Sequence of chain 1.V:
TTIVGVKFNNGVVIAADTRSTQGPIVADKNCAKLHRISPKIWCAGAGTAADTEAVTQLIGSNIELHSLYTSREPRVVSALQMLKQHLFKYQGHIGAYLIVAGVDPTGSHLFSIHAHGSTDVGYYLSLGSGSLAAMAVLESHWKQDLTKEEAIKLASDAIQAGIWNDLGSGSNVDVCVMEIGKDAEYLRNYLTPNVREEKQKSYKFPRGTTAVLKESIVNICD

Sequence of chain 1.W:
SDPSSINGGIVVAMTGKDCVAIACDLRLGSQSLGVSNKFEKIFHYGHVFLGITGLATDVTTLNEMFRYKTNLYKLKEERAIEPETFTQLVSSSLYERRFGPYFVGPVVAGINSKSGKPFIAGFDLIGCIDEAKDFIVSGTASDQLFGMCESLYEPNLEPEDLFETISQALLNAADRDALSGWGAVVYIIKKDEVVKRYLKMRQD

Sequence of chain 1.L:
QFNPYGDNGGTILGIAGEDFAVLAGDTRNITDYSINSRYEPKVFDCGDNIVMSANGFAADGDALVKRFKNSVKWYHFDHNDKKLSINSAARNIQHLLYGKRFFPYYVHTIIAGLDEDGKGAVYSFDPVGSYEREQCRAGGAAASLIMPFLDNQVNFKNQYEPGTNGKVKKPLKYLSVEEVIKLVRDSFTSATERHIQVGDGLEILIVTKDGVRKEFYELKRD

Binding-site contacts:
Ligand atom O21 contacts residue ALA46 of chain 1.V at 3.7 Å.
Ligand atom C4 contacts residue CYS31 of chain 1.V at 3.5 Å (hydrophobic).
Ligand atom C9 contacts residue THR1 of chain 1.V at 1.4 Å.
Ligand atom N22 contacts residue THR1 of chain 1.V at 3.7 Å.
Ligand atom C2 contacts residue THR52 of chain 1.V at 3.5 Å.
Ligand atom C23 contacts residue GLY47 of chain 1.V at 3.6 Å.
Ligand atom O13 contacts residue THR21 of chain 1.V at 3.5 Å (h-bond).
Ligand atom C27 contacts residue THR21 of chain 1.V at 3.6 Å.
Ligand atom C38 contacts residue ASP125 of chain 1.W at 3.7 Å.
Ligand atom C12 contacts residue THR1 of chain 1.V at 2.5 Å.
Ligand atom C7 contacts residue GLY47 of chain 1.V at 3.6 Å.
Ligand atom O21 contacts residue MES1 of chain 1.PA at 2.7 Å (h-bond).
Ligand atom O49 contacts residue SER20 of chain 1.V at 3.2 Å (h-bond).
Ligand atom O37 contacts residue GLN22 of chain 1.V at 3.6 Å.
Ligand atom N28 contacts residue ASP125 of chain 1.W at 3.1 Å (salt-bridge).
Ligand atom C1 contacts residue THR52 of chain 1.V at 3.5 Å.
Ligand atom O13 contacts residue GLY168 of chain 1.V at 3.7 Å.
Ligand atom O21 contacts residue GLY47 of chain 1.V at 2.9 Å (h-bond).
Ligand atom C11 contacts residue THR1 of chain 1.V at 2.5 Å.
Ligand atom C7 contacts residue THR1 of chain 1.V at 2.6 Å.
Ligand atom C32 contacts residue LEU126 of chain 1.W at 3.4 Å (hydrophobic).
Ligand atom O13 contacts residue THR1 of chain 1.V at 3.0 Å (h-bond).
Ligand atom C24 contacts residue GLY47 of chain 1.V at 3.5 Å.
Ligand atom C8 contacts residue THR1 of chain 1.V at 2.4 Å.
Ligand atom O39 contacts residue ALA49 of chain 1.V at 3.0 Å (h-bond).
Ligand atom C3 contacts residue GLU53 of chain 1.V at 3.6 Å.
Ligand atom N25 contacts residue THR21 of chain 1.V at 2.9 Å (h-bond).
Ligand atom C12 contacts residue MES1 of chain 1.PA at 3.5 Å.
Ligand atom C11 contacts residue ARG19 of chain 1.V at 3.3 Å.
Ligand atom N22 contacts residue GLY47 of chain 1.V at 2.8 Å (h-bond).
Ligand atom O49 contacts residue THR21 of chain 1.V at 3.1 Å (h-bond).
Ligand atom C11 contacts residue GLY168 of chain 1.V at 3.3 Å.
Ligand atom O21 contacts residue THR1 of chain 1.V at 2.3 Å (h-bond).
Ligand atom C44 contacts residue MES1 of chain 1.PA at 3.7 Å.
Ligand atom C42 contacts residue GLY47 of chain 1.V at 3.4 Å.
Ligand atom C10 contacts residue THR1 of chain 1.V at 1.5 Å.
Ligand atom C6 contacts residue THR1 of chain 1.V at 3.7 Å.
Ligand atom C43 contacts residue THR48 of chain 1.V at 3.7 Å.
Ligand atom C10 contacts residue GLY168 of chain 1.V at 3.7 Å.
Ligand atom C4 contacts residue ALA49 of chain 1.V at 3.7 Å (hydrophobic).

A small-molecule ligand and the protein it binds are described below.
Small molecule (SMILES): COc1ccc(C[C@H](NC(=O)[C@H](C)NC(=O)CN2CCOCC2)C(=O)N[C@@H](Cc2ccccc2)[C@@H](O)[C@H](C)CO)cc1